Binding-site contacts:
Ligand atom C1 contacts residue ASN39 of chain 1.B at 4.2 Å.
Ligand atom O4 contacts residue PHE182 of chain 1.B at 3.9 Å.
Ligand atom C1 contacts residue GLU219 of chain 1.B at 4.0 Å.
Ligand atom C3 contacts residue TYR40 of chain 1.B at 4.2 Å (hydrophobic).
Ligand atom C6 contacts residue GLU219 of chain 1.B at 3.9 Å.
Ligand atom C8 contacts residue GLU219 of chain 1.B at 3.7 Å.
Ligand atom C8 contacts residue PHE182 of chain 1.B at 3.6 Å (hydrophobic).
Ligand atom C6 contacts residue ASP267 of chain 1.B at 3.8 Å.
Ligand atom C3 contacts residue PHE182 of chain 1.B at 3.6 Å (hydrophobic).
Ligand atom O7 contacts residue TYR222 of chain 1.B at 3.2 Å.
Ligand atom C5 contacts residue VAL272 of chain 1.B at 4.2 Å (hydrophobic).
Ligand atom C5 contacts residue ARG44 of chain 1.B at 3.7 Å.
Ligand atom C1 contacts residue PHE182 of chain 1.B at 3.8 Å (hydrophobic).
Ligand atom C7 contacts residue ALA216 of chain 1.B at 4.2 Å (hydrophobic).
Ligand atom C6 contacts residue ARG44 of chain 1.B at 4.0 Å.
Ligand atom C1 contacts residue ASP267 of chain 1.B at 4.1 Å.
Ligand atom C3 contacts residue ASN39 of chain 1.B at 3.6 Å.
Ligand atom C2 contacts residue TYR35 of chain 1.B at 4.0 Å (hydrophobic).
Ligand atom C2 contacts residue ASN39 of chain 1.B at 3.7 Å.
Ligand atom C2 contacts residue PHE182 of chain 1.B at 3.6 Å (hydrophobic).
Ligand atom C7 contacts residue PHE182 of chain 1.B at 4.2 Å (hydrophobic).
Ligand atom N8 contacts residue GLN185 of chain 1.B at 3.9 Å.
Ligand atom C6 contacts residue PHE182 of chain 1.B at 4.0 Å (hydrophobic).
Ligand atom C8 contacts residue ALA216 of chain 1.B at 4.3 Å (hydrophobic).
Ligand atom C7 contacts residue ASP267 of chain 1.B at 4.2 Å.
Ligand atom N8 contacts residue ALA216 of chain 1.B at 4.2 Å.
Ligand atom C6 contacts residue VAL269 of chain 1.B at 4.2 Å (hydrophobic).
Ligand atom C5 contacts residue MET258 of chain 1.B at 4.2 Å (hydrophobic).
Ligand atom O7 contacts residue GLU219 of chain 1.B at 3.4 Å (salt-bridge).
Ligand atom O7 contacts residue ASP267 of chain 1.B at 3.7 Å.
Ligand atom N8 contacts residue TYR222 of chain 1.B at 3.8 Å.
Ligand atom C5 contacts residue PHE182 of chain 1.B at 3.9 Å (hydrophobic).
Ligand atom C4 contacts residue PHE182 of chain 1.B at 3.6 Å (hydrophobic).
Ligand atom C4 contacts residue ASN39 of chain 1.B at 4.0 Å.
Ligand atom O4 contacts residue LYS57 of chain 1.B at 3.5 Å (salt-bridge).
Ligand atom C7 contacts residue GLU219 of chain 1.B at 3.2 Å.
Ligand atom C4 contacts residue ARG44 of chain 1.B at 4.2 Å.
Ligand atom N8 contacts residue ALA186 of chain 1.B at 3.8 Å.
Ligand atom N8 contacts residue GLU219 of chain 1.B at 2.8 Å (salt-bridge).
Ligand atom O4 contacts residue VAL53 of chain 1.B at 4.0 Å.

Sequence of chain 1.B:
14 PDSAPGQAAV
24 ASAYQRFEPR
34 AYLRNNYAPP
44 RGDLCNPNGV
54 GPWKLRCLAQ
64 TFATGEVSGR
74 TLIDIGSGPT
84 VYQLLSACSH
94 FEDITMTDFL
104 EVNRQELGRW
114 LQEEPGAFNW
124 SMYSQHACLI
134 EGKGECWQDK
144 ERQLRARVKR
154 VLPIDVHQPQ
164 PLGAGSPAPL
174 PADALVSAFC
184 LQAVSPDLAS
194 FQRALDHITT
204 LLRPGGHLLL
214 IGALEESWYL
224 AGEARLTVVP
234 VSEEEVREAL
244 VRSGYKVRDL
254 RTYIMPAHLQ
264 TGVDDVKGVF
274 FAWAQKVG

A small-molecule ligand and the protein it binds are described below.
Small molecule (SMILES): NC[C@H](O)c1ccc(O)cc1